Sequence of chain 1.A:
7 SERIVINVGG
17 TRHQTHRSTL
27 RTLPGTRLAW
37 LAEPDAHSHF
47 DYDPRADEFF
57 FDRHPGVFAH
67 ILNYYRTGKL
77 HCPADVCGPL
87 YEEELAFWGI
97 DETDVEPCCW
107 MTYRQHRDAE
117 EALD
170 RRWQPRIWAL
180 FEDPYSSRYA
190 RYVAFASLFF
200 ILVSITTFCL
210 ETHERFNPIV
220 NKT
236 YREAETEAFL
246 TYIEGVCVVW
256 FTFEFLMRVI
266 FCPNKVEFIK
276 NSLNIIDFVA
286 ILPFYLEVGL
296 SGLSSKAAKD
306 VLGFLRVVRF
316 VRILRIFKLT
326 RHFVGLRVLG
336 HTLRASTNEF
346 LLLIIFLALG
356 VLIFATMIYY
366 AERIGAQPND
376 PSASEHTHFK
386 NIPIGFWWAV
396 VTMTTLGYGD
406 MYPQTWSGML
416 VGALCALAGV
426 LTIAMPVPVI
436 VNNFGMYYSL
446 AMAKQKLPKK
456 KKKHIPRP

The small molecule below binds the protein below.
Small molecule (SMILES): CC(C)CCC[C@@H](C)[C@H]1CC[C@H]2[C@@H]3CC=C4C[C@@H](OC(=O)CCC(=O)O)CC[C@]4(C)[C@H]3CC[C@]12C

Sequence of chain 1.C:
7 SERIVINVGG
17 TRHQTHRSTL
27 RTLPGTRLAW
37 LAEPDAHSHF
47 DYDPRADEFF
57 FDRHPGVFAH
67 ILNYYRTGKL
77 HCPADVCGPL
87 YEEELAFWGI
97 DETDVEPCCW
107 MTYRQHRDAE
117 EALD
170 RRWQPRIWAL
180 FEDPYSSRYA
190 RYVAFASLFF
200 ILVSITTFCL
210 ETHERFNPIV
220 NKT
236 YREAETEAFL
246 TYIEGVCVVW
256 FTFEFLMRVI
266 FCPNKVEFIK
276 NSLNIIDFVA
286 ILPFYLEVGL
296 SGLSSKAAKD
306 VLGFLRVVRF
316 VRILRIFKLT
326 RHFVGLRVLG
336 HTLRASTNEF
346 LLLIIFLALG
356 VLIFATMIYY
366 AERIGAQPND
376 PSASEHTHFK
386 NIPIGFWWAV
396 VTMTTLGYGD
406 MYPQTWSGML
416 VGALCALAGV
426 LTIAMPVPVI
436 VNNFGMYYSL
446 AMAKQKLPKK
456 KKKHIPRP

Binding-site contacts:
Ligand atom CAQ contacts residue PHE322 of chain 1.A at 3.3 Å (hydrophobic).
Ligand atom CBD contacts residue LEU331 of chain 1.A at 4.0 Å (hydrophobic).
Ligand atom OAG contacts residue LEU278 of chain 1.A at 3.6 Å.
Ligand atom CAI contacts residue ARG326 of chain 1.A at 3.7 Å.
Ligand atom CAO contacts residue LEU334 of chain 1.A at 3.6 Å (hydrophobic).
Ligand atom CAE contacts residue GLY335 of chain 1.A at 4.2 Å.
Ligand atom OAH contacts residue ASN276 of chain 1.A at 2.9 Å (h-bond).
Ligand atom CBB contacts residue LEU334 of chain 1.A at 4.1 Å (hydrophobic).
Ligand atom CAD contacts residue ARG332 of chain 1.A at 3.6 Å.
Ligand atom OAG contacts residue ASN276 of chain 1.A at 4.1 Å.
Ligand atom CAV contacts residue ARG326 of chain 1.A at 3.4 Å.
Ligand atom CAE contacts residue LEU331 of chain 1.A at 3.4 Å (hydrophobic).
Ligand atom CBB contacts residue LEU338 of chain 1.A at 4.0 Å (hydrophobic).
Ligand atom CAK contacts residue PHE322 of chain 1.A at 3.8 Å (hydrophobic).
Ligand atom CAP contacts residue PHE322 of chain 1.A at 3.5 Å (hydrophobic).
Ligand atom CBG contacts residue LEU331 of chain 1.A at 4.0 Å (hydrophobic).
Ligand atom CBA contacts residue LEU354 of chain 1.C at 4.1 Å (hydrophobic).
Ligand atom CBA contacts residue PHE351 of chain 1.C at 3.7 Å (hydrophobic).
Ligand atom CAN contacts residue LEU354 of chain 1.C at 4.2 Å (hydrophobic).
Ligand atom CAB contacts residue THR427 of chain 1.C at 3.6 Å.
Ligand atom CAS contacts residue GLY335 of chain 1.A at 3.9 Å.
Ligand atom CAQ contacts residue LEU331 of chain 1.A at 3.5 Å (hydrophobic).
Ligand atom CAX contacts residue ASN276 of chain 1.A at 3.7 Å.
Ligand atom CAC contacts residue LEU338 of chain 1.A at 3.7 Å (hydrophobic).
Ligand atom CAY contacts residue LEU278 of chain 1.A at 3.9 Å (hydrophobic).
Ligand atom CAE contacts residue LEU334 of chain 1.A at 3.5 Å (hydrophobic).
Ligand atom CAI contacts residue PHE322 of chain 1.A at 3.9 Å (hydrophobic).
Ligand atom CAS contacts residue LEU331 of chain 1.A at 4.2 Å (hydrophobic).
Ligand atom CBA contacts residue GLY355 of chain 1.C at 3.6 Å.
Ligand atom CBG contacts residue PHE322 of chain 1.A at 4.2 Å (hydrophobic).
Ligand atom CAZ contacts residue ARG326 of chain 1.A at 4.0 Å.
Ligand atom CAD contacts residue LEU331 of chain 1.A at 3.4 Å (hydrophobic).
Ligand atom CAA contacts residue PHE351 of chain 1.C at 3.4 Å (hydrophobic).
Ligand atom CAB contacts residue PHE351 of chain 1.C at 4.3 Å (hydrophobic).
Ligand atom CAB contacts residue GLY355 of chain 1.C at 3.7 Å.
Ligand atom CAL contacts residue ASN276 of chain 1.A at 3.9 Å.
Ligand atom CAQ contacts residue LEU354 of chain 1.C at 4.2 Å (hydrophobic).
Ligand atom CAM contacts residue LEU278 of chain 1.A at 3.8 Å (hydrophobic).
Ligand atom CAL contacts residue LEU278 of chain 1.A at 4.1 Å (hydrophobic).
Ligand atom CAA contacts residue THR427 of chain 1.C at 3.8 Å.